Sequence of chain 1.H:
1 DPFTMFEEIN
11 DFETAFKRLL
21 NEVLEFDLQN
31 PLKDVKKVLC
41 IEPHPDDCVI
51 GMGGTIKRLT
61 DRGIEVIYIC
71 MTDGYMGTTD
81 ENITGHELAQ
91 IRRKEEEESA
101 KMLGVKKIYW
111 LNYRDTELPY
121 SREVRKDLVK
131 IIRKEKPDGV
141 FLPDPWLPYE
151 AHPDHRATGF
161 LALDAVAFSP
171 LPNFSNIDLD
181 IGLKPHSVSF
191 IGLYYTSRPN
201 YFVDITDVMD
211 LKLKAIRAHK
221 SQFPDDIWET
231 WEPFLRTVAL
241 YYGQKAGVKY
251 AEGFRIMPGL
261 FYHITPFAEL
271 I

Binding-site contacts:
Ligand atom C6 contacts residue LEU171 of chain 1.D at 3.9 Å (hydrophobic).
Ligand atom O3 contacts residue HIS44 of chain 1.H at 3.4 Å.
Ligand atom O3 contacts residue ASP46 of chain 1.H at 4.0 Å.
Ligand atom C7 contacts residue HIS263 of chain 1.D at 3.5 Å.
Ligand atom O7 contacts residue ALA167 of chain 1.D at 3.2 Å.
Ligand atom O7 contacts residue HIS155 of chain 1.H at 3.9 Å.
Ligand atom C4 contacts residue ASP115 of chain 1.H at 3.5 Å.
Ligand atom C6 contacts residue HIS152 of chain 1.H at 4.0 Å.
Ligand atom C7 contacts residue ALA167 of chain 1.D at 3.3 Å (hydrophobic).
Ligand atom C6 contacts residue TRP231 of chain 1.H at 4.0 Å (hydrophobic).
Ligand atom O7 contacts residue ASP46 of chain 1.H at 3.5 Å (salt-bridge).
Ligand atom O4 contacts residue GLY77 of chain 1.H at 3.5 Å.
Ligand atom O6 contacts residue HIS152 of chain 1.H at 2.9 Å (h-bond).
Ligand atom C8 contacts residue ASP46 of chain 1.H at 3.9 Å.
Ligand atom O7 contacts residue ALA151 of chain 1.H at 3.7 Å.
Ligand atom C8 contacts residue HIS263 of chain 1.D at 3.7 Å.
Ligand atom C7 contacts residue ASP46 of chain 1.H at 3.7 Å.
Ligand atom O6 contacts residue THR116 of chain 1.H at 3.7 Å.
Ligand atom O4 contacts residue HIS263 of chain 1.D at 3.9 Å.
Ligand atom O3 contacts residue ARG92 of chain 1.H at 2.9 Å (salt-bridge).
Ligand atom C3 contacts residue ARG92 of chain 1.H at 4.0 Å.
Ligand atom C6 contacts residue ASP115 of chain 1.H at 3.6 Å.
Ligand atom C8 contacts residue ILE50 of chain 1.H at 3.7 Å (hydrophobic).
Ligand atom C7 contacts residue ZN1 of chain 1.FA at 3.2 Å.
Ligand atom O6 contacts residue ASP115 of chain 1.H at 2.8 Å (salt-bridge).
Ligand atom N2 contacts residue HIS263 of chain 1.D at 4.0 Å.
Ligand atom O4 contacts residue ARG92 of chain 1.H at 3.0 Å (salt-bridge).
Ligand atom O7 contacts residue ASP47 of chain 1.H at 3.0 Å (salt-bridge).
Ligand atom C3 contacts residue GLN222 of chain 1.H at 4.0 Å.
Ligand atom O5 contacts residue HIS152 of chain 1.H at 3.9 Å.
Ligand atom O4 contacts residue ASP115 of chain 1.H at 2.4 Å (salt-bridge).
Ligand atom O7 contacts residue HIS263 of chain 1.D at 3.5 Å (h-bond).
Ligand atom O3 contacts residue HIS152 of chain 1.H at 3.5 Å.
Ligand atom O7 contacts residue HIS44 of chain 1.H at 3.4 Å (h-bond).
Ligand atom C1 contacts residue HIS263 of chain 1.D at 3.9 Å.
Ligand atom O1 contacts residue GLY259 of chain 1.D at 3.2 Å (h-bond).
Ligand atom O7 contacts residue ZN1 of chain 1.FA at 2.0 Å.
Ligand atom C8 contacts residue ASP47 of chain 1.H at 3.8 Å.
Ligand atom C7 contacts residue ASP47 of chain 1.H at 3.8 Å.
Ligand atom C8 contacts residue ALA167 of chain 1.D at 3.3 Å (hydrophobic).

Sequence of chain 1.D:
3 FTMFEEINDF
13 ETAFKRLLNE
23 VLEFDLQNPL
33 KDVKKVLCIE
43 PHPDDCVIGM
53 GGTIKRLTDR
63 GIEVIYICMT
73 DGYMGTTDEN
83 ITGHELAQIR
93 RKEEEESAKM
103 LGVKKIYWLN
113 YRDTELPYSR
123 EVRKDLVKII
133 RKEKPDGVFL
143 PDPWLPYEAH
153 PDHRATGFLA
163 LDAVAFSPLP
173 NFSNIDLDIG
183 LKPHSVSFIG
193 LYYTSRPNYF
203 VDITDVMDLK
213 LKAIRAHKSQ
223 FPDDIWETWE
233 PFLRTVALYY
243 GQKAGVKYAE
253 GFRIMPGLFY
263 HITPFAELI

This small molecule binds to this protein.
Small molecule (SMILES): CC(=O)N[C@@H]1[C@@H](O)[C@H](O[C@@H]2O[C@H](CO)[C@@H](O)[C@H](O)[C@H]2NC(C)=O)[C@@H](CO)O[C@H]1O